A small-molecule ligand and the protein it binds are described below.
Small molecule (SMILES): N[C@@H](COP(=O)(O)O)C(=O)O

Sequence of chain 1.A:
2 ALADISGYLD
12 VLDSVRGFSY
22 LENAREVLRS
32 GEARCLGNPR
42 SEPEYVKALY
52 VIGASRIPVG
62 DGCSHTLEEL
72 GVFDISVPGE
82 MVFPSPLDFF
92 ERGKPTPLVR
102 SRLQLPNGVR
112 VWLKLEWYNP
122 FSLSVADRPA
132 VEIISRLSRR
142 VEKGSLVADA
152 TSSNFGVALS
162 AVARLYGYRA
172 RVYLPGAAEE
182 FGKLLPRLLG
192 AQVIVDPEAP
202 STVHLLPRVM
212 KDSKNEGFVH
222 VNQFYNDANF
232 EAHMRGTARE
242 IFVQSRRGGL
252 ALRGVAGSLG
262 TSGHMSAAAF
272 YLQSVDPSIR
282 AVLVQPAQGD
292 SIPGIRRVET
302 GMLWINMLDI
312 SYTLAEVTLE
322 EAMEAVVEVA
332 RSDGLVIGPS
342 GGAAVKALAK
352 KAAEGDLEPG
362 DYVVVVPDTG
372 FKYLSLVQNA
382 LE

Binding-site contacts:
Ligand atom CB contacts residue GLY295 of chain 1.A at 4.1 Å.
Ligand atom N contacts residue SER153 of chain 1.A at 3.6 Å.
Ligand atom C contacts residue PLP1 of chain 1.C at 3.8 Å.
Ligand atom OG contacts residue GLY295 of chain 1.A at 3.7 Å.
Ligand atom O contacts residue SER154 of chain 1.A at 4.1 Å.
Ligand atom O contacts residue THR152 of chain 1.A at 2.5 Å (h-bond).
Ligand atom O2P contacts residue ILE296 of chain 1.A at 3.9 Å.
Ligand atom OXT contacts residue SER153 of chain 1.A at 3.3 Å (h-bond).
Ligand atom CB contacts residue THR262 of chain 1.A at 4.1 Å.
Ligand atom C contacts residue GLN224 of chain 1.A at 3.7 Å.
Ligand atom OXT contacts residue PLP1 of chain 1.C at 3.5 Å (h-bond).
Ligand atom OXT contacts residue THR152 of chain 1.A at 3.1 Å (h-bond).
Ligand atom CA contacts residue GLN224 of chain 1.A at 3.7 Å.
Ligand atom C contacts residue THR152 of chain 1.A at 3.2 Å.
Ligand atom O1P contacts residue GLY295 of chain 1.A at 4.0 Å.
Ligand atom CA contacts residue SER153 of chain 1.A at 3.7 Å.
Ligand atom O contacts residue SER153 of chain 1.A at 2.8 Å (h-bond).
Ligand atom O3P contacts residue PHE225 of chain 1.A at 3.2 Å.
Ligand atom O2P contacts residue GLY295 of chain 1.A at 3.3 Å (h-bond).
Ligand atom CB contacts residue PLP1 of chain 1.C at 3.4 Å.
Ligand atom N contacts residue PLP1 of chain 1.C at 1.5 Å.
Ligand atom OXT contacts residue PHE156 of chain 1.A at 2.8 Å (h-bond).
Ligand atom P contacts residue THR203 of chain 1.A at 4.1 Å.
Ligand atom P contacts residue GLY295 of chain 1.A at 3.9 Å.
Ligand atom C contacts residue PHE156 of chain 1.A at 3.5 Å (hydrophobic).
Ligand atom O1P contacts residue THR262 of chain 1.A at 3.0 Å (h-bond).
Ligand atom CB contacts residue GLN224 of chain 1.A at 4.0 Å.
Ligand atom CA contacts residue PLP1 of chain 1.C at 2.7 Å.
Ligand atom O3P contacts residue THR203 of chain 1.A at 2.9 Å (h-bond).
Ligand atom O1P contacts residue PHE225 of chain 1.A at 3.8 Å.
Ligand atom O2P contacts residue ARG297 of chain 1.A at 4.0 Å.
Ligand atom OXT contacts residue SER154 of chain 1.A at 3.9 Å.
Ligand atom OXT contacts residue ASN155 of chain 1.A at 3.3 Å (h-bond).
Ligand atom CB contacts residue SER153 of chain 1.A at 3.8 Å.
Ligand atom O contacts residue PHE156 of chain 1.A at 3.5 Å.
Ligand atom N contacts residue GLY295 of chain 1.A at 3.8 Å.
Ligand atom C contacts residue SER153 of chain 1.A at 3.1 Å.
Ligand atom O1P contacts residue GLY261 of chain 1.A at 2.8 Å.
Ligand atom OG contacts residue SER153 of chain 1.A at 2.9 Å (h-bond).
Ligand atom O contacts residue GLN224 of chain 1.A at 3.0 Å (h-bond).